Binding-site contacts:
Ligand atom C8 contacts residue ASN857 of chain 16.A at 4.0 Å.
Ligand atom O7 contacts residue ASN857 of chain 16.A at 3.1 Å (h-bond).
Ligand atom C1 contacts residue ASN857 of chain 16.A at 1.4 Å.
Ligand atom C3 contacts residue ASN857 of chain 16.A at 3.8 Å.
Ligand atom N2 contacts residue ASN857 of chain 16.A at 2.9 Å (h-bond).
Ligand atom C4 contacts residue ASN857 of chain 16.A at 4.2 Å.
Ligand atom C2 contacts residue ASN857 of chain 16.A at 2.4 Å.
Ligand atom C5 contacts residue ASN857 of chain 16.A at 3.7 Å.
Ligand atom O5 contacts residue ASN857 of chain 16.A at 2.4 Å (h-bond).
Ligand atom C7 contacts residue ASN857 of chain 16.A at 3.2 Å.

Sequence of chain 16.A:
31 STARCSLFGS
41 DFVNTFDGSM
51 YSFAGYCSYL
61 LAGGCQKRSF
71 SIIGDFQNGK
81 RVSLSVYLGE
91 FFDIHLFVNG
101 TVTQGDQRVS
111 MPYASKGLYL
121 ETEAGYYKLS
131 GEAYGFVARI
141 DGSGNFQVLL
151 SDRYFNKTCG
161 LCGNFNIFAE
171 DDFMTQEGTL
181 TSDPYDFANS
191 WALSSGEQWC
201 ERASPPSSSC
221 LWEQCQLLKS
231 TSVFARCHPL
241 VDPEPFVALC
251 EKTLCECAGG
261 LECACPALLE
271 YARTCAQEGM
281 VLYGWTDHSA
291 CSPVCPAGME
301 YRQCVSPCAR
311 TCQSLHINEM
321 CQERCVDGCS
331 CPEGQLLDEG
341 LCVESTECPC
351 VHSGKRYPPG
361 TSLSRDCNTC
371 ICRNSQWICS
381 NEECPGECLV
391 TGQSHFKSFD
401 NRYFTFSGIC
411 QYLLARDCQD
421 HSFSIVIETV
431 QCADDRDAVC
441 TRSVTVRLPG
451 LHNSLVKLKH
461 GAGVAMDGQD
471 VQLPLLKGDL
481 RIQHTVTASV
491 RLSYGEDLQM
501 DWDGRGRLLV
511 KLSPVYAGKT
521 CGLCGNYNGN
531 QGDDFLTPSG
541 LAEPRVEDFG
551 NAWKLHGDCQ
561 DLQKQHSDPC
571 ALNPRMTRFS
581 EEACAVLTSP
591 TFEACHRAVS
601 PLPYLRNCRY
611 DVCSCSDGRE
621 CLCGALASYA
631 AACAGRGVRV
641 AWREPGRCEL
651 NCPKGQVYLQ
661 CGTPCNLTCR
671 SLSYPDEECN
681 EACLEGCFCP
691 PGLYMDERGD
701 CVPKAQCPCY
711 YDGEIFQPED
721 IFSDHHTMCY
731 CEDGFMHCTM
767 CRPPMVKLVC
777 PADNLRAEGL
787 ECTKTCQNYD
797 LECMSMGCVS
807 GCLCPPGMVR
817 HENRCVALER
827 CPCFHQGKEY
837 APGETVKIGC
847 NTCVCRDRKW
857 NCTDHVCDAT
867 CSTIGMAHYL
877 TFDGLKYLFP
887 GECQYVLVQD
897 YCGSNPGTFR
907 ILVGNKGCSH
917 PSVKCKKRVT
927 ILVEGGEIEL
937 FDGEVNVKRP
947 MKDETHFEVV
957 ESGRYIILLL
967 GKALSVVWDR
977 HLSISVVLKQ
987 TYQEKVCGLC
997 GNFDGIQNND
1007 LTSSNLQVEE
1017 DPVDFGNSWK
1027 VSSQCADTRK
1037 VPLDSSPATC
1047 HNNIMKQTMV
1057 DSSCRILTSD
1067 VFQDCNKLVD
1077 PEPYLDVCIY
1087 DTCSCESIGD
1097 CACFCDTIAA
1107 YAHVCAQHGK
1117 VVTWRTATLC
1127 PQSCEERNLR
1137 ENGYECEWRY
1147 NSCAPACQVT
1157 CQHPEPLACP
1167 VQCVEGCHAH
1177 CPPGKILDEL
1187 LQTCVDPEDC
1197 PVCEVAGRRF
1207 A

A protein and the small-molecule ligand that binds it are described below.
Small molecule (SMILES): CC(=O)N[C@@H]1[C@@H](O)[C@H](O)[C@@H](CO)O[C@H]1O